Sequence of chain 2.K:
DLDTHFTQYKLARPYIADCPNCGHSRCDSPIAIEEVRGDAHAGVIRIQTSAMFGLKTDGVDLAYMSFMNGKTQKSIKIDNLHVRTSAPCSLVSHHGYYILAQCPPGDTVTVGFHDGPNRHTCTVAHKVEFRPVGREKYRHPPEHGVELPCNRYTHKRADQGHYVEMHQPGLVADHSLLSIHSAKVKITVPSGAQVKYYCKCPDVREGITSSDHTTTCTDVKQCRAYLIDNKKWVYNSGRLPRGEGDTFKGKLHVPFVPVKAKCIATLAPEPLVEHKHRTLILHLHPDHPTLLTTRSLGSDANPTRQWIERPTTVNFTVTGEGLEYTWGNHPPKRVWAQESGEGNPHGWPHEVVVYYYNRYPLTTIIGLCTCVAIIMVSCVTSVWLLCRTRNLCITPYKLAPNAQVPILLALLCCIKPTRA

Binding-site contacts:
Ligand atom O7 contacts residue ASN315 of chain 2.K at 4.2 Å.
Ligand atom C7 contacts residue ASN315 of chain 2.K at 3.3 Å.
Ligand atom C4 contacts residue ASN315 of chain 2.K at 4.3 Å.
Ligand atom N2 contacts residue ASN315 of chain 2.K at 2.8 Å (h-bond).
Ligand atom C6 contacts residue ASN315 of chain 2.K at 4.5 Å.
Ligand atom C6 contacts residue THR313 of chain 2.K at 4.5 Å.
Ligand atom C2 contacts residue ASN315 of chain 2.K at 2.5 Å.
Ligand atom O5 contacts residue VAL314 of chain 2.K at 3.8 Å.
Ligand atom C1 contacts residue VAL314 of chain 2.K at 4.4 Å (hydrophobic).
Ligand atom C8 contacts residue ASN315 of chain 2.K at 3.5 Å.
Ligand atom O5 contacts residue ASN315 of chain 2.K at 2.4 Å (h-bond).
Ligand atom C1 contacts residue ASN315 of chain 2.K at 1.4 Å.
Ligand atom C3 contacts residue ASN315 of chain 2.K at 3.8 Å.
Ligand atom C8 contacts residue ILE281 of chain 2.K at 4.5 Å (hydrophobic).
Ligand atom O5 contacts residue THR313 of chain 2.K at 4.3 Å.
Ligand atom C5 contacts residue ASN315 of chain 2.K at 3.7 Å.

The protein below binds the small molecule below.
Small molecule (SMILES): CC(=O)N[C@@H]1[C@@H](O)[C@H](O)[C@@H](CO)O[C@H]1O